Binding-site contacts:
Ligand atom C24 contacts residue ASP200 of chain 1.A at 3.4 Å.
Ligand atom O11 contacts residue TYR273 of chain 1.A at 3.6 Å (h-bond).
Ligand atom C36 contacts residue TYR110 of chain 1.A at 3.7 Å (hydrophobic).
Ligand atom C34 contacts residue GLY108 of chain 1.A at 3.5 Å.
Ligand atom C6 contacts residue TYR273 of chain 1.A at 3.8 Å (hydrophobic).
Ligand atom C21 contacts residue SER276 of chain 1.A at 3.6 Å.
Ligand atom C25 contacts residue PHE280 of chain 1.A at 4.0 Å (hydrophobic).
Ligand atom O5 contacts residue ASP200 of chain 1.A at 3.6 Å (salt-bridge).
Ligand atom C19 contacts residue HIS230 of chain 1.A at 3.5 Å.
Ligand atom C35 contacts residue ASN109 of chain 1.A at 4.0 Å.
Ligand atom C28 contacts residue GLU222 of chain 1.A at 3.8 Å.
Ligand atom C30 contacts residue PHE234 of chain 1.A at 3.8 Å (hydrophobic).
Ligand atom C37 contacts residue ARG237 of chain 1.A at 3.7 Å.
Ligand atom C21 contacts residue TYR273 of chain 1.A at 3.8 Å (hydrophobic).
Ligand atom C32 contacts residue TYR289 of chain 1.A at 4.0 Å (hydrophobic).
Ligand atom O13 contacts residue GLY108 of chain 1.A at 3.1 Å (h-bond).
Ligand atom N1 contacts residue ASP200 of chain 1.A at 2.8 Å (salt-bridge).
Ligand atom O8 contacts residue ASP200 of chain 1.A at 2.6 Å (salt-bridge).
Ligand atom C2 contacts residue TYR110 of chain 1.A at 4.0 Å (hydrophobic).
Ligand atom C28 contacts residue ASP200 of chain 1.A at 3.1 Å.
Ligand atom C27 contacts residue PHE280 of chain 1.A at 3.8 Å (hydrophobic).
Ligand atom C23 contacts residue ASP200 of chain 1.A at 3.5 Å.
Ligand atom O11 contacts residue MET292 of chain 1.A at 3.5 Å (h-bond).
Ligand atom C32 contacts residue TYR273 of chain 1.A at 3.4 Å (hydrophobic).
Ligand atom C35 contacts residue TYR110 of chain 1.A at 3.9 Å (hydrophobic).
Ligand atom C29 contacts residue ASP200 of chain 1.A at 3.6 Å.
Ligand atom O1 contacts residue ARG237 of chain 1.A at 2.9 Å (salt-bridge).
Ligand atom C7 contacts residue TYR289 of chain 1.A at 4.0 Å (hydrophobic).
Ligand atom C33 contacts residue HIS105 of chain 1.A at 3.8 Å.
Ligand atom C32 contacts residue ILE277 of chain 1.A at 3.5 Å (hydrophobic).
Ligand atom C15 contacts residue ILE233 of chain 1.A at 3.7 Å (hydrophobic).
Ligand atom O2 contacts residue TYR110 of chain 1.A at 3.7 Å.
Ligand atom C31 contacts residue HIS202 of chain 1.A at 3.6 Å.
Ligand atom O13 contacts residue ASN109 of chain 1.A at 3.5 Å.
Ligand atom O10 contacts residue TYR273 of chain 1.A at 2.9 Å (h-bond).
Ligand atom O4 contacts residue TYR273 of chain 1.A at 3.3 Å.
Ligand atom C20 contacts residue ASP200 of chain 1.A at 3.2 Å.
Ligand atom C33 contacts residue TYR289 of chain 1.A at 3.8 Å (hydrophobic).
Ligand atom C36 contacts residue ASN109 of chain 1.A at 4.0 Å.
Ligand atom C20 contacts residue VAL201 of chain 1.A at 3.2 Å (hydrophobic).

This protein binds this small molecule.
Small molecule (SMILES): CC[C@H]1OC(=O)[C@H](C)[C@@H](O[C@H]2C[C@@](C)(OC)[C@@H](O)[C@H](C)O2)[C@H](C)[C@@H](O[C@@H]2O[C@H](C)C[C@H](N(C)C)[C@H]2O)[C@](C)(O)C[C@@H](C)C(=O)[C@H](C)[C@@H](O)[C@]1(C)O

Sequence of chain 1.A:
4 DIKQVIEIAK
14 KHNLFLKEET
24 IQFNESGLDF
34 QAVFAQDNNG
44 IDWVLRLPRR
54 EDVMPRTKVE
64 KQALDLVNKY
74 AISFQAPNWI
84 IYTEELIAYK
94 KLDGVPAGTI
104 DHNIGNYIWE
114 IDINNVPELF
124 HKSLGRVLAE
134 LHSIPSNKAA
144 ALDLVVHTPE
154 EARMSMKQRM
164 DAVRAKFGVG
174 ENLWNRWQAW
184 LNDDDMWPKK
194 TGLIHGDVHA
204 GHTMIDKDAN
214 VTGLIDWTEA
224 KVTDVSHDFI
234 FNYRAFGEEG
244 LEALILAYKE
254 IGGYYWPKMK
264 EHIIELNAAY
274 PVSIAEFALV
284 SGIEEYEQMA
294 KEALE